Sequence of chain 29.C:
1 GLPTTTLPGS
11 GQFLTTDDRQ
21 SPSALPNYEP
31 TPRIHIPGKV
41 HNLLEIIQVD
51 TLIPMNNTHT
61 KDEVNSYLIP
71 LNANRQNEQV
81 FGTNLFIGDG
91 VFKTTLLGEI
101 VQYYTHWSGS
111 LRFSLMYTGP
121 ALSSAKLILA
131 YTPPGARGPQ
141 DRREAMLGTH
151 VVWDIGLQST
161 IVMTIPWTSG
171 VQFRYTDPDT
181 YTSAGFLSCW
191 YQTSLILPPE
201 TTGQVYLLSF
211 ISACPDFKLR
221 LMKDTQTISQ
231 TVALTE

Sequence of chain 28.A:
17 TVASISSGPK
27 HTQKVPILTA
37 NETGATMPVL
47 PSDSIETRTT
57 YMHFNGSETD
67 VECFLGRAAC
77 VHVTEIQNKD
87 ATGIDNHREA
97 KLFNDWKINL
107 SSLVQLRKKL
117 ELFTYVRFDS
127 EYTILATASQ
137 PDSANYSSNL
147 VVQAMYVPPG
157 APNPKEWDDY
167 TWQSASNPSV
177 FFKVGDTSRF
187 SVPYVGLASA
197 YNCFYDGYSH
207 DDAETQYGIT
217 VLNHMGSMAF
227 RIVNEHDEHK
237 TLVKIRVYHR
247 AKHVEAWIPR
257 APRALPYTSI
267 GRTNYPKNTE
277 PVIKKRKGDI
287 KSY

Binding-site contacts:
Ligand atom C5B contacts residue TYR152 of chain 28.A at 3.7 Å (hydrophobic).
Ligand atom C3B contacts residue MET224 of chain 28.A at 3.6 Å (hydrophobic).
Ligand atom C5A contacts residue ALA150 of chain 28.A at 3.5 Å (hydrophobic).
Ligand atom C3C contacts residue ILE104 of chain 28.A at 3.7 Å (hydrophobic).
Ligand atom N3A contacts residue ALA24 of chain 28.C at 3.8 Å.
Ligand atom C3 contacts residue LEU106 of chain 28.A at 3.8 Å (hydrophobic).
Ligand atom C4B contacts residue PHE186 of chain 28.A at 3.9 Å (hydrophobic).
Ligand atom C4B contacts residue TYR152 of chain 28.A at 3.6 Å (hydrophobic).
Ligand atom O1B contacts residue VAL188 of chain 28.A at 3.7 Å.
Ligand atom CL1 contacts residue TYR152 of chain 28.A at 3.9 Å.
Ligand atom C1C contacts residue TYR128 of chain 28.A at 3.3 Å (hydrophobic).
Ligand atom CL2 contacts residue MET224 of chain 28.A at 3.4 Å.
Ligand atom C31 contacts residue LEU106 of chain 28.A at 4.0 Å (hydrophobic).
Ligand atom C2C contacts residue VAL191 of chain 28.A at 4.0 Å (hydrophobic).
Ligand atom O1 contacts residue MET221 of chain 28.A at 3.5 Å (h-bond).
Ligand atom O1A contacts residue PHE186 of chain 28.A at 3.4 Å.
Ligand atom C4A contacts residue SER175 of chain 28.A at 3.8 Å.
Ligand atom C6B contacts residue TYR152 of chain 28.A at 3.9 Å (hydrophobic).
Ligand atom N3A contacts residue TYR152 of chain 28.A at 4.0 Å.
Ligand atom CL1 contacts residue VAL188 of chain 28.A at 3.7 Å.
Ligand atom C2A contacts residue TYR152 of chain 28.A at 3.8 Å (hydrophobic).
Ligand atom O1A contacts residue MET224 of chain 28.A at 3.5 Å (h-bond).
Ligand atom C5A contacts residue VAL176 of chain 28.A at 3.5 Å (hydrophobic).
Ligand atom C2A contacts residue PHE186 of chain 28.A at 3.8 Å (hydrophobic).
Ligand atom CL1 contacts residue LEU25 of chain 28.C at 3.7 Å.
Ligand atom C3B contacts residue PHE186 of chain 28.A at 3.9 Å (hydrophobic).
Ligand atom C1B contacts residue VAL188 of chain 28.A at 4.0 Å (hydrophobic).
Ligand atom CL2 contacts residue TYR128 of chain 28.A at 3.2 Å.
Ligand atom C4A contacts residue PRO174 of chain 28.A at 3.0 Å (hydrophobic).
Ligand atom C4 contacts residue LEU106 of chain 28.A at 3.9 Å (hydrophobic).
Ligand atom C3C contacts residue TYR152 of chain 28.A at 3.8 Å (hydrophobic).
Ligand atom C4A contacts residue ALA150 of chain 28.A at 4.0 Å (hydrophobic).
Ligand atom CL2 contacts residue ILE104 of chain 28.A at 3.5 Å.
Ligand atom N2 contacts residue MET221 of chain 28.A at 3.5 Å (h-bond).
Ligand atom O1 contacts residue ILE104 of chain 28.A at 3.4 Å.
Ligand atom C2B contacts residue MET224 of chain 28.A at 4.0 Å (hydrophobic).
Ligand atom N3A contacts residue PRO174 of chain 28.A at 3.3 Å (h-bond).
Ligand atom C5A contacts residue PHE186 of chain 28.A at 4.0 Å (hydrophobic).
Ligand atom C2B contacts residue TYR128 of chain 28.A at 3.9 Å (hydrophobic).
Ligand atom C5 contacts residue TYR128 of chain 28.A at 3.8 Å (hydrophobic).

The small molecule below binds the protein below.
Small molecule (SMILES): Cc1cc(CCCOc2c(Cl)cc(C3=NCCO3)cc2Cl)on1

Sequence of chain 28.C:
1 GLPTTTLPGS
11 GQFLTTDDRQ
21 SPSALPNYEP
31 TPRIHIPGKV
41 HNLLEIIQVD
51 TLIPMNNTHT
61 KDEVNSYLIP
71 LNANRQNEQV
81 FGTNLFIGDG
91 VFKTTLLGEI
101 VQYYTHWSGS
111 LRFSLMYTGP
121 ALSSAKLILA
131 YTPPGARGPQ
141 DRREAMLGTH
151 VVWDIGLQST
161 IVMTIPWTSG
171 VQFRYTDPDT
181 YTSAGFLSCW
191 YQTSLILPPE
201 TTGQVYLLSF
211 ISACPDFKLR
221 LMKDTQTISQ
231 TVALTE